Binding-site contacts:
Ligand atom N3 contacts residue SER45 of chain 1.A at 3.5 Å (h-bond).
Ligand atom C3 contacts residue TYR43 of chain 1.A at 3.6 Å (hydrophobic).
Ligand atom C10 contacts residue ALA50 of chain 1.A at 4.0 Å (hydrophobic).
Ligand atom C7 contacts residue TRP79 of chain 1.A at 4.0 Å (hydrophobic).
Ligand atom N2 contacts residue SER45 of chain 1.A at 2.8 Å (h-bond).
Ligand atom N1 contacts residue ASP128 of chain 1.A at 3.0 Å (salt-bridge).
Ligand atom C10 contacts residue TRP79 of chain 1.A at 3.4 Å (hydrophobic).
Ligand atom N3 contacts residue ASN23 of chain 1.A at 3.3 Å (h-bond).
Ligand atom C9 contacts residue ALA50 of chain 1.A at 3.6 Å (hydrophobic).
Ligand atom N1 contacts residue TYR43 of chain 1.A at 3.9 Å.
Ligand atom N1 contacts residue LEU25 of chain 1.A at 3.5 Å.
Ligand atom C7 contacts residue SER45 of chain 1.A at 3.3 Å.
Ligand atom C2 contacts residue TRP120 of chain 4.B at 3.8 Å (hydrophobic).
Ligand atom O11 contacts residue ASN49 of chain 1.A at 3.0 Å (h-bond).
Ligand atom C3 contacts residue SER45 of chain 1.A at 3.6 Å.
Ligand atom C3 contacts residue LEU25 of chain 1.A at 3.6 Å (hydrophobic).
Ligand atom C9 contacts residue TRP79 of chain 1.A at 3.8 Å (hydrophobic).
Ligand atom C8 contacts residue TRP79 of chain 1.A at 3.9 Å (hydrophobic).
Ligand atom C3 contacts residue SER27 of chain 1.A at 3.7 Å.
Ligand atom S1 contacts residue TRP79 of chain 1.A at 3.6 Å.
Ligand atom O12 contacts residue SER88 of chain 1.A at 2.8 Å (h-bond).
Ligand atom C6 contacts residue TRP108 of chain 1.A at 3.7 Å (hydrophobic).
Ligand atom C4 contacts residue SER45 of chain 1.A at 4.0 Å.
Ligand atom C7 contacts residue VAL47 of chain 1.A at 3.5 Å (hydrophobic).
Ligand atom C5 contacts residue ASP128 of chain 1.A at 3.9 Å.
Ligand atom C9 contacts residue VAL47 of chain 1.A at 3.5 Å (hydrophobic).
Ligand atom N2 contacts residue VAL47 of chain 1.A at 3.6 Å.
Ligand atom C11 contacts residue SER88 of chain 1.A at 3.9 Å.
Ligand atom S1 contacts residue THR90 of chain 1.A at 3.2 Å (h-bond).
Ligand atom C9 contacts residue GLY48 of chain 1.A at 3.9 Å.
Ligand atom N3 contacts residue TYR43 of chain 1.A at 2.8 Å (h-bond).
Ligand atom C8 contacts residue VAL47 of chain 1.A at 4.0 Å (hydrophobic).
Ligand atom C10 contacts residue ASN49 of chain 1.A at 3.7 Å.
Ligand atom C6 contacts residue TRP92 of chain 1.A at 3.8 Å (hydrophobic).
Ligand atom O11 contacts residue GLY48 of chain 1.A at 3.3 Å.
Ligand atom N3 contacts residue SER27 of chain 1.A at 2.6 Å (h-bond).
Ligand atom C4 contacts residue VAL47 of chain 1.A at 3.6 Å (hydrophobic).
Ligand atom C11 contacts residue ASN49 of chain 1.A at 3.8 Å.
Ligand atom O12 contacts residue ALA86 of chain 1.A at 3.7 Å.
Ligand atom C5 contacts residue LEU25 of chain 1.A at 3.9 Å (hydrophobic).

A protein and the small-molecule ligand that binds it are described below.
Small molecule (SMILES): N=C1N[C@H]2[C@H](CS[C@H]2CCCCC(=O)O)N1

Sequence of chain 1.A:
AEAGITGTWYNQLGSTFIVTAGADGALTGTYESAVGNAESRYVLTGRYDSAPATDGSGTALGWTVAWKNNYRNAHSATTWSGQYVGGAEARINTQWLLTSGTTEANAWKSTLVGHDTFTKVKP

Sequence of chain 4.B:
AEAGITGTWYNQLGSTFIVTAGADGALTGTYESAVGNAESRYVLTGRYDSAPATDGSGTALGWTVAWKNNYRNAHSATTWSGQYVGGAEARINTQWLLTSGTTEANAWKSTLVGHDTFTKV